A protein and the small-molecule ligand that binds it are described below.
Small molecule (SMILES): CC(=O)N[C@@H]1[C@@H](O[C@@H]2O[C@H](CO)[C@H](O)[C@H](O[C@]3(C(=O)O)C[C@H](O)[C@@H](NC(C)=O)[C@H]([C@H](O)[C@H](O)CO)O3)[C@H]2O)[C@H](O)[C@@H](CO[C@]2(C(=O)O)C[C@H](O)[C@@H](NC(C)=O)[C@H]([C@H](O)[C@H](O)CO)O2)O[C@H]1O

Sequence of chain 16.D:
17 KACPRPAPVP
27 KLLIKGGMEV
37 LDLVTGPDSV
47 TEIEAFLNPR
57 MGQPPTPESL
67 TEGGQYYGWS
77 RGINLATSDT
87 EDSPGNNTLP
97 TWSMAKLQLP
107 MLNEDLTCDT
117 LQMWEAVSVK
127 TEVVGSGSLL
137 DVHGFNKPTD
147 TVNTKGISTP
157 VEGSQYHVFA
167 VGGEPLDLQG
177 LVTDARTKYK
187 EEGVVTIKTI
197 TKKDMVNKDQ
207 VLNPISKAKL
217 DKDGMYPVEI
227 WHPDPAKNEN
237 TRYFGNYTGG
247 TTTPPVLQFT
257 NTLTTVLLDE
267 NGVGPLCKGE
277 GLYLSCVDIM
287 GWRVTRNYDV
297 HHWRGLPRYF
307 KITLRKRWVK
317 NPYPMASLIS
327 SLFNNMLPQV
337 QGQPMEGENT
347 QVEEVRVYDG

Binding-site contacts:
Ligand atom O1A contacts residue ARG77 of chain 16.D at 2.7 Å (salt-bridge).
Ligand atom C3 contacts residue VAL296 of chain 16.D at 3.6 Å (hydrophobic).
Ligand atom C5 contacts residue ASN93 of chain 16.D at 4.1 Å.
Ligand atom C11 contacts residue TYR72 of chain 16.D at 4.2 Å (hydrophobic).
Ligand atom C4 contacts residue HIS298 of chain 16.D at 3.7 Å.
Ligand atom C1 contacts residue ARG77 of chain 16.D at 3.1 Å.
Ligand atom C6 contacts residue TYR72 of chain 16.D at 3.7 Å (hydrophobic).
Ligand atom C6 contacts residue ASN80 of chain 16.D at 4.3 Å.
Ligand atom C3 contacts residue ARG77 of chain 16.D at 3.3 Å.
Ligand atom C2 contacts residue ARG77 of chain 16.D at 4.0 Å.
Ligand atom O4 contacts residue THR291 of chain 16.D at 3.9 Å.
Ligand atom C4 contacts residue VAL296 of chain 16.D at 4.2 Å (hydrophobic).
Ligand atom O4 contacts residue ASN80 of chain 16.D at 4.1 Å.
Ligand atom C6 contacts residue ASN93 of chain 16.D at 3.4 Å.
Ligand atom C3 contacts residue HIS298 of chain 16.D at 3.8 Å.
Ligand atom N5 contacts residue TYR72 of chain 16.D at 2.9 Å (h-bond).
Ligand atom O3 contacts residue GLY78 of chain 16.D at 3.7 Å.
Ligand atom O4 contacts residue VAL296 of chain 16.D at 3.9 Å.
Ligand atom O8 contacts residue TYR72 of chain 16.D at 3.4 Å (h-bond).
Ligand atom C1 contacts residue TYR72 of chain 16.D at 3.8 Å (hydrophobic).
Ligand atom C4 contacts residue GLY78 of chain 16.D at 3.9 Å.
Ligand atom C10 contacts residue TYR72 of chain 16.D at 4.0 Å (hydrophobic).
Ligand atom O1B contacts residue ARG77 of chain 16.D at 2.4 Å (salt-bridge).
Ligand atom O4 contacts residue TYR72 of chain 16.D at 3.7 Å.
Ligand atom C3 contacts residue GLY78 of chain 16.D at 3.8 Å.
Ligand atom O4 contacts residue ARG77 of chain 16.D at 4.2 Å.
Ligand atom O1A contacts residue LYS186 of chain 16.D at 4.3 Å.
Ligand atom O8 contacts residue ARG77 of chain 16.D at 3.5 Å (salt-bridge).
Ligand atom C2 contacts residue GLY78 of chain 16.D at 4.2 Å.
Ligand atom C8 contacts residue ARG77 of chain 16.D at 4.2 Å.
Ligand atom O1A contacts residue GLY78 of chain 16.D at 3.8 Å.
Ligand atom O1A contacts residue TYR72 of chain 16.D at 3.4 Å.
Ligand atom O1B contacts residue TYR72 of chain 16.D at 4.0 Å.
Ligand atom C5 contacts residue TYR72 of chain 16.D at 3.5 Å (hydrophobic).
Ligand atom O6 contacts residue ASN93 of chain 16.D at 3.6 Å (h-bond).
Ligand atom O4 contacts residue HIS298 of chain 16.D at 2.7 Å (h-bond).
Ligand atom O4 contacts residue GLY78 of chain 16.D at 3.4 Å (h-bond).
Ligand atom C6 contacts residue THR94 of chain 16.D at 4.3 Å.
Ligand atom C4 contacts residue TYR72 of chain 16.D at 3.4 Å (hydrophobic).
Ligand atom C4 contacts residue ARG77 of chain 16.D at 4.0 Å.

Sequence of chain 16.E:
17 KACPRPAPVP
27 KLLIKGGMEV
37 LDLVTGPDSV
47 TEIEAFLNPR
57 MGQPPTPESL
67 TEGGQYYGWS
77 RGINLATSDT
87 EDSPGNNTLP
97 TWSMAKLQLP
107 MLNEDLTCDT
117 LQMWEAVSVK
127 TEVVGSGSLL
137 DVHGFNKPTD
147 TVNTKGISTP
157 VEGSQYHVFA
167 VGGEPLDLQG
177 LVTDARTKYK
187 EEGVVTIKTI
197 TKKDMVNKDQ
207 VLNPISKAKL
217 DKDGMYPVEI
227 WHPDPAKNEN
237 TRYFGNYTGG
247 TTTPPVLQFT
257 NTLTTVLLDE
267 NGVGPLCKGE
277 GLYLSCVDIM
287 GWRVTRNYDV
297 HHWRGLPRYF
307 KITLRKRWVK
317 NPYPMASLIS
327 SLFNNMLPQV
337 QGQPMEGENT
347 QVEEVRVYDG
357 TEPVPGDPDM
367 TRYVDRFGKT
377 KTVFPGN